A small-molecule ligand and the protein it binds are described below.
Small molecule (SMILES): O=C(O)Cc1c[nH]c2ccccc12

Binding-site contacts:
Ligand atom C contacts residue VAL115 of chain 1.A at 3.9 Å (hydrophobic).
Ligand atom C17 contacts residue VAL583 of chain 1.A at 4.4 Å (hydrophobic).
Ligand atom C4 contacts residue VAL115 of chain 1.A at 4.0 Å (hydrophobic).
Ligand atom C5 contacts residue ASN112 of chain 1.A at 4.4 Å.
Ligand atom C8 contacts residue VAL583 of chain 1.A at 3.6 Å (hydrophobic).
Ligand atom N contacts residue VAL115 of chain 1.A at 4.1 Å.
Ligand atom C1 contacts residue ILE582 of chain 1.A at 4.0 Å (hydrophobic).
Ligand atom C2 contacts residue ILE582 of chain 1.A at 4.3 Å (hydrophobic).
Ligand atom C contacts residue ILE582 of chain 1.A at 3.8 Å (hydrophobic).
Ligand atom C18 contacts residue VAL583 of chain 1.A at 3.9 Å (hydrophobic).
Ligand atom C7 contacts residue ILE582 of chain 1.A at 4.2 Å (hydrophobic).
Ligand atom C18 contacts residue VAL51 of chain 1.A at 4.2 Å (hydrophobic).
Ligand atom C5 contacts residue VAL115 of chain 1.A at 3.2 Å (hydrophobic).
Ligand atom N contacts residue ILE582 of chain 1.A at 4.2 Å.
Ligand atom C1 contacts residue VAL51 of chain 1.A at 4.1 Å (hydrophobic).
Ligand atom O2 contacts residue ASN478 of chain 1.A at 3.4 Å (h-bond).
Ligand atom C2 contacts residue ALA518 of chain 1.A at 4.5 Å (hydrophobic).
Ligand atom C4 contacts residue LEU522 of chain 1.A at 4.1 Å (hydrophobic).
Ligand atom C17 contacts residue ILE582 of chain 1.A at 4.5 Å (hydrophobic).
Ligand atom C3 contacts residue ALA518 of chain 1.A at 3.4 Å (hydrophobic).
Ligand atom C18 contacts residue ASN478 of chain 1.A at 4.2 Å.
Ligand atom C8 contacts residue VAL51 of chain 1.A at 3.9 Å (hydrophobic).
Ligand atom C7 contacts residue VAL583 of chain 1.A at 4.3 Å (hydrophobic).
Ligand atom C8 contacts residue ILE582 of chain 1.A at 4.2 Å (hydrophobic).
Ligand atom C4 contacts residue ALA518 of chain 1.A at 3.3 Å (hydrophobic).
Ligand atom O3 contacts residue VAL583 of chain 1.A at 4.0 Å.
Ligand atom N contacts residue VAL51 of chain 1.A at 4.3 Å.
Ligand atom C7 contacts residue VAL51 of chain 1.A at 4.1 Å (hydrophobic).
Ligand atom C2 contacts residue VAL46 of chain 1.A at 4.4 Å (hydrophobic).
Ligand atom C5 contacts residue ALA518 of chain 1.A at 3.9 Å (hydrophobic).
Ligand atom O2 contacts residue VAL583 of chain 1.A at 4.2 Å.
Ligand atom C4 contacts residue ILE582 of chain 1.A at 4.0 Å (hydrophobic).
Ligand atom O2 contacts residue VAL51 of chain 1.A at 3.1 Å.
Ligand atom O3 contacts residue ASN478 of chain 1.A at 4.2 Å.
Ligand atom C5 contacts residue ILE582 of chain 1.A at 3.5 Å (hydrophobic).
Ligand atom C2 contacts residue VAL51 of chain 1.A at 4.3 Å (hydrophobic).

Sequence of chain 1.A:
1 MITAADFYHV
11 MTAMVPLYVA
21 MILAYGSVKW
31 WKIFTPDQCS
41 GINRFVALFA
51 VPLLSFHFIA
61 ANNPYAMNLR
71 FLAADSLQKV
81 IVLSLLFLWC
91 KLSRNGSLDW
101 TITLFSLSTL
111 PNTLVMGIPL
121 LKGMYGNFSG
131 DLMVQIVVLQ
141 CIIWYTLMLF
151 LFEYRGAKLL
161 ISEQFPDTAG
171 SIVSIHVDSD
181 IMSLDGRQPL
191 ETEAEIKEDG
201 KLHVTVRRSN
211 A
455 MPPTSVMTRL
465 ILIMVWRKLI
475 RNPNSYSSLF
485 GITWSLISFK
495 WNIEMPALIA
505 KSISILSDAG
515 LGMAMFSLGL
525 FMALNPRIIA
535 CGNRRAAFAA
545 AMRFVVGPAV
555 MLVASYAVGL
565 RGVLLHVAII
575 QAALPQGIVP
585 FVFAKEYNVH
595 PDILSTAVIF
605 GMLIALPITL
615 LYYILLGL